Sequence of chain 1.C:
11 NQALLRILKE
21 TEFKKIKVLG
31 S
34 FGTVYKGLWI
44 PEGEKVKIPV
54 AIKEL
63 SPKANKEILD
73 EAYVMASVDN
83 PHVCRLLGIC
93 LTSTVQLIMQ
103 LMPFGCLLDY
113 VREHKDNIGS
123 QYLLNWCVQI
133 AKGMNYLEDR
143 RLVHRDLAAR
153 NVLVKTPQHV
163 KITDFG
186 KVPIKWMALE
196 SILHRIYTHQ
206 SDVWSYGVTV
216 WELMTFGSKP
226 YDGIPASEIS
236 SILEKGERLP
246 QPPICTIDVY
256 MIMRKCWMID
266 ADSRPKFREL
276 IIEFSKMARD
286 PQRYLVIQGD

This protein binds this small molecule.
Small molecule (SMILES): CCC(=O)Nc1cc(Nc2ncc(C(=O)OC(C)C)c(-c3cn(C)c4ccccc34)n2)c(OC)cc1N(C)CCN(C)C

Binding-site contacts:
Ligand atom O32 contacts residue MET104 of chain 1.C at 3.3 Å (h-bond).
Ligand atom C20 contacts residue CYS108 of chain 1.C at 1.8 Å (hydrophobic).
Ligand atom C18 contacts residue CYS108 of chain 1.C at 3.3 Å (hydrophobic).
Ligand atom C36 contacts residue LEU155 of chain 1.C at 3.4 Å (hydrophobic).
Ligand atom C29 contacts residue ASP111 of chain 1.C at 3.3 Å.
Ligand atom O21 contacts residue CYS108 of chain 1.C at 3.2 Å.
Ligand atom C14 contacts residue GLY107 of chain 1.C at 3.5 Å.
Ligand atom C24 contacts residue LEU29 of chain 1.C at 3.7 Å (hydrophobic).
Ligand atom C36 contacts residue ALA54 of chain 1.C at 3.5 Å (hydrophobic).
Ligand atom C31 contacts residue GLY107 of chain 1.C at 3.7 Å.
Ligand atom C08 contacts residue VAL37 of chain 1.C at 3.7 Å (hydrophobic).
Ligand atom C43 contacts residue THR165 of chain 1.C at 3.8 Å.
Ligand atom C05 contacts residue LEU29 of chain 1.C at 3.8 Å (hydrophobic).
Ligand atom C07 contacts residue GLY30 of chain 1.C at 3.6 Å.
Ligand atom C14 contacts residue MET104 of chain 1.C at 3.6 Å (hydrophobic).
Ligand atom C35 contacts residue MET104 of chain 1.C at 3.7 Å (hydrophobic).
Ligand atom C06 contacts residue GLY30 of chain 1.C at 3.5 Å.
Ligand atom C20 contacts residue ARG152 of chain 1.C at 3.5 Å.
Ligand atom C04 contacts residue VAL37 of chain 1.C at 3.6 Å (hydrophobic).
Ligand atom C35 contacts residue GLN102 of chain 1.C at 3.6 Å.
Ligand atom O32 contacts residue LEU103 of chain 1.C at 3.8 Å.
Ligand atom C37 contacts residue ALA54 of chain 1.C at 3.7 Å (hydrophobic).
Ligand atom O38 contacts residue VAL37 of chain 1.C at 3.7 Å.
Ligand atom C16 contacts residue GLY107 of chain 1.C at 3.8 Å.
Ligand atom C03 contacts residue VAL37 of chain 1.C at 3.6 Å (hydrophobic).
Ligand atom C40 contacts residue LYS56 of chain 1.C at 3.7 Å.
Ligand atom C35 contacts residue ALA54 of chain 1.C at 3.3 Å (hydrophobic).
Ligand atom O42 contacts residue THR165 of chain 1.C at 3.7 Å.
Ligand atom C35 contacts residue LEU155 of chain 1.C at 3.6 Å (hydrophobic).
Ligand atom N34 contacts residue MET104 of chain 1.C at 3.0 Å (h-bond).
Ligand atom N13 contacts residue MET104 of chain 1.C at 2.8 Å (h-bond).
Ligand atom C05 contacts residue VAL37 of chain 1.C at 3.8 Å (hydrophobic).
Ligand atom C19 contacts residue CYS108 of chain 1.C at 2.9 Å (hydrophobic).
Ligand atom C10 contacts residue LEU155 of chain 1.C at 3.5 Å (hydrophobic).
Ligand atom C41 contacts residue LYS56 of chain 1.C at 3.7 Å.
Ligand atom C30 contacts residue LEU29 of chain 1.C at 3.7 Å (hydrophobic).
Ligand atom C06 contacts residue LEU29 of chain 1.C at 3.7 Å (hydrophobic).
Ligand atom C40 contacts residue ALA54 of chain 1.C at 3.5 Å (hydrophobic).
Ligand atom C33 contacts residue PRO105 of chain 1.C at 3.7 Å (hydrophobic).
Ligand atom C15 contacts residue GLY107 of chain 1.C at 3.5 Å.